Binding-site contacts:
Ligand atom C8 contacts residue ASN154 of chain 1.E at 4.5 Å.
Ligand atom O5 contacts residue MET151 of chain 1.E at 4.2 Å.
Ligand atom C1 contacts residue ASN154 of chain 1.E at 3.1 Å.
Ligand atom C3 contacts residue THR156 of chain 1.E at 4.4 Å.
Ligand atom O7 contacts residue THR156 of chain 1.E at 4.5 Å.
Ligand atom C1 contacts residue THR156 of chain 1.E at 3.6 Å.
Ligand atom O6 contacts residue MET151 of chain 1.E at 3.5 Å.
Ligand atom N2 contacts residue THR156 of chain 1.E at 3.2 Å.
Ligand atom C2 contacts residue ASN154 of chain 1.E at 4.1 Å.
Ligand atom C7 contacts residue THR156 of chain 1.E at 3.6 Å.
Ligand atom O7 contacts residue ASN154 of chain 1.E at 3.2 Å (h-bond).
Ligand atom O5 contacts residue ASN154 of chain 1.E at 3.8 Å.
Ligand atom N2 contacts residue ASN154 of chain 1.E at 4.0 Å.
Ligand atom C7 contacts residue ASN154 of chain 1.E at 3.7 Å.
Ligand atom C2 contacts residue THR156 of chain 1.E at 3.9 Å.
Ligand atom C8 contacts residue THR156 of chain 1.E at 3.7 Å.

Sequence of chain 1.E:
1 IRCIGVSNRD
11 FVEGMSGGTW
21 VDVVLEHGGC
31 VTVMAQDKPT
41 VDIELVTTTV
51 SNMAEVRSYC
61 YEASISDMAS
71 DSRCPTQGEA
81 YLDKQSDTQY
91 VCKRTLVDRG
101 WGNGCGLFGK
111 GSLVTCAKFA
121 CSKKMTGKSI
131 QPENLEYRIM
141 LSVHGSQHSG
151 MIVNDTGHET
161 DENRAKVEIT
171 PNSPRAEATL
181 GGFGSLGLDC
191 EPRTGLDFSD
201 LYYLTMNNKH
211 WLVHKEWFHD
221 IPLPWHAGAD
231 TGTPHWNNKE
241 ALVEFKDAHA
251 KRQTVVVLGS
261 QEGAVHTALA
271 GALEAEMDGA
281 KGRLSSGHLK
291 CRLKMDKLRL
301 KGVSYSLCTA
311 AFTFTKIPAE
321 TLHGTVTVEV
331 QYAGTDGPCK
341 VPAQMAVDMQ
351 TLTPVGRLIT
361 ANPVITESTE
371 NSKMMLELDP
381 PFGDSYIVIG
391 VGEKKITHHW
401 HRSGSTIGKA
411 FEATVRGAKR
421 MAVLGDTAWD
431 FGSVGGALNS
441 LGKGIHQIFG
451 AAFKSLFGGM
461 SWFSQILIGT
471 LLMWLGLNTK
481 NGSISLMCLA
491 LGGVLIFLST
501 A

A small-molecule ligand and the protein it binds are described below.
Small molecule (SMILES): CC(=O)N[C@H]1[C@H](O[C@H]2[C@H](O)[C@@H](NC(C)=O)CO[C@@H]2CO)O[C@H](CO)[C@@H](O)[C@@H]1O